Binding-site contacts:
Ligand atom C5 contacts residue ASN59 of chain 2.B at 3.2 Å.
Ligand atom C1 contacts residue LEU49 of chain 2.B at 4.4 Å (hydrophobic).
Ligand atom C2 contacts residue ASN59 of chain 2.B at 2.6 Å.
Ligand atom O5 contacts residue ASN59 of chain 2.B at 1.9 Å (h-bond).
Ligand atom C5 contacts residue GLN47 of chain 2.B at 4.4 Å.
Ligand atom C6 contacts residue ASN59 of chain 2.B at 4.2 Å.
Ligand atom N2 contacts residue ASN59 of chain 2.B at 3.3 Å (h-bond).
Ligand atom C4 contacts residue ASN59 of chain 2.B at 4.0 Å.
Ligand atom O7 contacts residue LEU56 of chain 2.B at 4.3 Å.
Ligand atom C3 contacts residue ASN59 of chain 2.B at 3.7 Å.
Ligand atom O6 contacts residue ASN59 of chain 2.B at 3.9 Å.
Ligand atom C7 contacts residue ASN59 of chain 2.B at 3.8 Å.
Ligand atom C1 contacts residue ASN59 of chain 2.B at 1.2 Å.
Ligand atom O7 contacts residue ASN59 of chain 2.B at 3.7 Å.

This small molecule binds to this protein.
Small molecule (SMILES): CC(=O)N[C@@H]1[C@@H](O)[C@H](O)[C@@H](CO)O[C@H]1O

Sequence of chain 2.B:
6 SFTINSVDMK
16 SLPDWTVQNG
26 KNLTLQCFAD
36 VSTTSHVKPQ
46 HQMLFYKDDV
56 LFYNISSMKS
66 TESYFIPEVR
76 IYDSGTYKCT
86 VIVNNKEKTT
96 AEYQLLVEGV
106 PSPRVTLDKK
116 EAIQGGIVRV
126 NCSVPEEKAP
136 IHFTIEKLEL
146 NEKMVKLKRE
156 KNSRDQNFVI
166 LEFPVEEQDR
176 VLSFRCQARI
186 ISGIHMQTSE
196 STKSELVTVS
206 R